Sequence of chain 1.H:
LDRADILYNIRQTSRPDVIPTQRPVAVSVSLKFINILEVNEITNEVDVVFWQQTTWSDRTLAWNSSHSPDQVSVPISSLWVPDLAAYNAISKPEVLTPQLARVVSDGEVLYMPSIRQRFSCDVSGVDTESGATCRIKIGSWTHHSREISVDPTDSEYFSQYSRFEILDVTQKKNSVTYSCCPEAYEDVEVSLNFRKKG

Binding-site contacts:
Ligand atom C6 contacts residue LEU131 of chain 1.H at 3.7 Å (hydrophobic).
Ligand atom C8 contacts residue TYR204 of chain 1.G at 3.6 Å (hydrophobic).
Ligand atom C6 contacts residue THR163 of chain 1.G at 3.9 Å.
Ligand atom C6 contacts residue ARG123 of chain 1.H at 3.9 Å.
Ligand atom C9 contacts residue TRP162 of chain 1.G at 3.2 Å (hydrophobic).
Ligand atom C3 contacts residue CYS207 of chain 1.G at 4.3 Å (hydrophobic).
Ligand atom O4 contacts residue THR163 of chain 1.G at 4.4 Å.
Ligand atom C2 contacts residue TRP162 of chain 1.G at 3.1 Å (hydrophobic).
Ligand atom C10 contacts residue SER161 of chain 1.G at 3.8 Å.
Ligand atom C10 contacts residue TYR211 of chain 1.G at 3.8 Å (hydrophobic).
Ligand atom C3 contacts residue MET133 of chain 1.H at 4.3 Å (hydrophobic).
Ligand atom O4 contacts residue TYR211 of chain 1.G at 4.1 Å.
Ligand atom O7 contacts residue MET133 of chain 1.H at 3.9 Å.
Ligand atom C5 contacts residue LEU131 of chain 1.H at 4.3 Å (hydrophobic).
Ligand atom C9 contacts residue MET133 of chain 1.H at 4.2 Å (hydrophobic).
Ligand atom C8 contacts residue TRP72 of chain 1.H at 4.3 Å (hydrophobic).
Ligand atom O4 contacts residue TRP162 of chain 1.G at 3.5 Å (h-bond).
Ligand atom O7 contacts residue TRP162 of chain 1.G at 3.5 Å (h-bond).
Ligand atom N1 contacts residue TRP162 of chain 1.G at 3.5 Å (h-bond).
Ligand atom C2 contacts residue CYS207 of chain 1.G at 4.4 Å (hydrophobic).
Ligand atom C5 contacts residue TRP162 of chain 1.G at 3.7 Å (hydrophobic).
Ligand atom O4 contacts residue CYS207 of chain 1.G at 4.2 Å.
Ligand atom O7 contacts residue THR163 of chain 1.G at 4.0 Å.
Ligand atom N1 contacts residue TYR204 of chain 1.G at 4.4 Å.
Ligand atom C10 contacts residue TRP162 of chain 1.G at 3.6 Å (hydrophobic).
Ligand atom C10 contacts residue TYR108 of chain 1.G at 3.3 Å (hydrophobic).
Ligand atom C10 contacts residue TYR204 of chain 1.G at 3.9 Å (hydrophobic).
Ligand atom C3 contacts residue TRP162 of chain 1.G at 3.2 Å (hydrophobic).
Ligand atom C2 contacts residue TYR211 of chain 1.G at 3.7 Å (hydrophobic).
Ligand atom C5 contacts residue THR163 of chain 1.G at 4.1 Å.

This protein binds this small molecule.
Small molecule (SMILES): CC(=O)OCC[N+](C)(C)C

Sequence of chain 1.G:
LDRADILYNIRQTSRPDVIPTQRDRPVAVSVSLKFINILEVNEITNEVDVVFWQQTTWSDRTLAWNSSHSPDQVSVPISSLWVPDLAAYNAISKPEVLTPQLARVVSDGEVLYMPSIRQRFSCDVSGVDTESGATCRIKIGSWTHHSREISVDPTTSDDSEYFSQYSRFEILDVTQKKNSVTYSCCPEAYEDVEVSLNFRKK